The small molecule below binds the protein below.
Small molecule (SMILES): CC(=O)N[C@@H]1[C@@H](O)[C@H](O)[C@@H](CO)O[C@H]1O

Sequence of chain 1.A:
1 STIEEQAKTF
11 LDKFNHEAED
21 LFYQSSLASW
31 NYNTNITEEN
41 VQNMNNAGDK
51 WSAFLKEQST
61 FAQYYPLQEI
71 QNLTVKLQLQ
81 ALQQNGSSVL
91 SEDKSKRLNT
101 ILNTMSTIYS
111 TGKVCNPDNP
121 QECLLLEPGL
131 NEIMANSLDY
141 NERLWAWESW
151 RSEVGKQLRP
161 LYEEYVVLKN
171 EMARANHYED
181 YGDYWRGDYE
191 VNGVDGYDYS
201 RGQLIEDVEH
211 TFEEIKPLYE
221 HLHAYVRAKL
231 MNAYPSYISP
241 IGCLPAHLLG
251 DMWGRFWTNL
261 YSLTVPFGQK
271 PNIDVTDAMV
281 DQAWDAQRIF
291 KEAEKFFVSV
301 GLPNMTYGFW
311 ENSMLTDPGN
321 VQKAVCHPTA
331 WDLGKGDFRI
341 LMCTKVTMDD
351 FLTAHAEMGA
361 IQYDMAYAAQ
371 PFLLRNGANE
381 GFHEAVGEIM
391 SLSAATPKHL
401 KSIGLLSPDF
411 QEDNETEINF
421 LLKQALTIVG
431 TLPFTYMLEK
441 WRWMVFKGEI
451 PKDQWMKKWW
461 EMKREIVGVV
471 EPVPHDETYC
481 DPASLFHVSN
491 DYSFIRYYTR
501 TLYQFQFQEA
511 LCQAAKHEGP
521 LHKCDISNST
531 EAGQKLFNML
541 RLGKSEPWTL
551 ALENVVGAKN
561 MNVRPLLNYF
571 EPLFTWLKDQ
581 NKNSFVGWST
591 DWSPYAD

Binding-site contacts:
Ligand atom N2 contacts residue ASN414 of chain 1.A at 3.6 Å.
Ligand atom C7 contacts residue ASN414 of chain 1.A at 4.4 Å.
Ligand atom C1 contacts residue ASN414 of chain 1.A at 1.5 Å.
Ligand atom C7 contacts residue TRP576 of chain 1.A at 4.2 Å (hydrophobic).
Ligand atom C5 contacts residue ASN414 of chain 1.A at 3.5 Å.
Ligand atom C8 contacts residue PHE267 of chain 1.A at 3.5 Å (hydrophobic).
Ligand atom O7 contacts residue GLU415 of chain 1.A at 4.4 Å.
Ligand atom C8 contacts residue TRP576 of chain 1.A at 3.3 Å (hydrophobic).
Ligand atom O5 contacts residue ASN414 of chain 1.A at 2.1 Å (h-bond).
Ligand atom C7 contacts residue PHE267 of chain 1.A at 4.1 Å (hydrophobic).
Ligand atom C2 contacts residue ASN414 of chain 1.A at 2.4 Å.
Ligand atom C8 contacts residue ILE418 of chain 1.A at 4.0 Å (hydrophobic).
Ligand atom O7 contacts residue PHE267 of chain 1.A at 3.8 Å.
Ligand atom C7 contacts residue GLU415 of chain 1.A at 4.5 Å.
Ligand atom O3 contacts residue ASN414 of chain 1.A at 3.2 Å (h-bond).
Ligand atom C4 contacts residue ASN414 of chain 1.A at 4.0 Å.
Ligand atom C3 contacts residue ASN414 of chain 1.A at 3.3 Å.
Ligand atom C8 contacts residue ASN414 of chain 1.A at 4.3 Å.
Ligand atom O7 contacts residue TRP576 of chain 1.A at 4.4 Å.